Sequence of chain 1.B:
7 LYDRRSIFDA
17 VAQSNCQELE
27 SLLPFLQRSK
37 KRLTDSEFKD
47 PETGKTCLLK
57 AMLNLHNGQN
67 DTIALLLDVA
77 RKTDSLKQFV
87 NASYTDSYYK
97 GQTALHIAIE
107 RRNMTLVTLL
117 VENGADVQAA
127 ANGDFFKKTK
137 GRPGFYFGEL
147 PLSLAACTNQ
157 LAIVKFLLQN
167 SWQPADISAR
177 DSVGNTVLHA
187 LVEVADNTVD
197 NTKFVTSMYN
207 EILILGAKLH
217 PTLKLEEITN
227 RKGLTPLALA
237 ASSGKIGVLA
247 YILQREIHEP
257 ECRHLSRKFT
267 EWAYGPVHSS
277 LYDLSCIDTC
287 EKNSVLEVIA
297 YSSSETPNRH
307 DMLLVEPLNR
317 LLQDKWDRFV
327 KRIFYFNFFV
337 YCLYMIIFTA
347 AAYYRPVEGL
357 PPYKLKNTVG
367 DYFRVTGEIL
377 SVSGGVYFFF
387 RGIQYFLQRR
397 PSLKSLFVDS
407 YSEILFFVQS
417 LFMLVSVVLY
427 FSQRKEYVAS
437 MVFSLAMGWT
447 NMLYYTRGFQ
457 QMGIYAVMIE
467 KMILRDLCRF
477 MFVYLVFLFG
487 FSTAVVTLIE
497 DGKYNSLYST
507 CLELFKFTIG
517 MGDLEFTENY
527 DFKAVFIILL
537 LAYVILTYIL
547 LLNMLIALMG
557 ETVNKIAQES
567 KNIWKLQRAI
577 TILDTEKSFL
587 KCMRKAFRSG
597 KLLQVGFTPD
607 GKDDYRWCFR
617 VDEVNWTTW

This protein binds this small molecule.
Small molecule (SMILES): CCCCCCCCCCCCC(=O)O[C@@H](COC(=O)CCC)COP(=O)(O)OC1[C@@H](O)[C@H](O)C(O)[C@H](O)[C@H]1O

Sequence of chain 1.D:
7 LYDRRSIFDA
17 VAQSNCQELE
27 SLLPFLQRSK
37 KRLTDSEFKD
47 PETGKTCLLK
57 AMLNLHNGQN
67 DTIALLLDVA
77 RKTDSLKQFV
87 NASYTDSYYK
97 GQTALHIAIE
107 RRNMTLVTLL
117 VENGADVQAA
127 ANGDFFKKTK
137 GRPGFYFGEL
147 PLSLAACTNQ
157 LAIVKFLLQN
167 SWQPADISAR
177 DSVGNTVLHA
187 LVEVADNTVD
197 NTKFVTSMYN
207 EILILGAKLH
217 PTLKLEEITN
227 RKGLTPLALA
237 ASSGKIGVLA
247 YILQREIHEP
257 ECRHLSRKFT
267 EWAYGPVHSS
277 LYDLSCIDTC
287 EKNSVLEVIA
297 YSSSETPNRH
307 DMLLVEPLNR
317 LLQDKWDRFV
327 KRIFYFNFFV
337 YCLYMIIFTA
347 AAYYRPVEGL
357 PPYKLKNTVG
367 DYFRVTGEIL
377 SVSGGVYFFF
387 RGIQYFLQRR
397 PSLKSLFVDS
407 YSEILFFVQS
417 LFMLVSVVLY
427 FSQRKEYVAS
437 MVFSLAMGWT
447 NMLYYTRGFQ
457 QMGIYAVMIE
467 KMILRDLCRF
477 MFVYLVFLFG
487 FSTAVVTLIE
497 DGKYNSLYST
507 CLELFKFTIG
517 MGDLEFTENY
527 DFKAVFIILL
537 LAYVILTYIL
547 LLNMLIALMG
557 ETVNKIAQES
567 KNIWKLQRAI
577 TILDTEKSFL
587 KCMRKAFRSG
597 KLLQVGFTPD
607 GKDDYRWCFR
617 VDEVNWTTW

Binding-site contacts:
Ligand atom O contacts residue ARG305 of chain 1.B at 3.4 Å (salt-bridge).
Ligand atom O11 contacts residue GLU466 of chain 1.B at 2.2 Å (salt-bridge).
Ligand atom O10 contacts residue SER408 of chain 1.B at 3.2 Å.
Ligand atom O5 contacts residue SER406 of chain 1.B at 3.9 Å.
Ligand atom C6 contacts residue TYR407 of chain 1.B at 3.5 Å (hydrophobic).
Ligand atom O11 contacts residue TYR407 of chain 1.B at 3.7 Å.
Ligand atom C24 contacts residue GLU466 of chain 1.B at 3.6 Å.
Ligand atom O12 contacts residue GLU466 of chain 1.B at 3.9 Å.
Ligand atom O contacts residue ASP405 of chain 1.B at 2.9 Å (salt-bridge).
Ligand atom C2 contacts residue ASP405 of chain 1.B at 3.9 Å.
Ligand atom C11 contacts residue SER408 of chain 1.B at 3.9 Å.
Ligand atom C contacts residue ARG305 of chain 1.B at 3.7 Å.
Ligand atom O1 contacts residue ILE576 of chain 1.B at 3.8 Å.
Ligand atom O9 contacts residue LEU411 of chain 1.B at 4.0 Å.
Ligand atom C4 contacts residue GLU466 of chain 1.B at 3.5 Å.
Ligand atom O1 contacts residue ARG305 of chain 1.B at 3.7 Å.
Ligand atom C3 contacts residue GLN573 of chain 1.B at 3.6 Å.
Ligand atom O10 contacts residue TYR450 of chain 1.B at 3.9 Å.
Ligand atom C13 contacts residue THR446 of chain 1.B at 3.8 Å.
Ligand atom O6 contacts residue SER408 of chain 1.B at 3.6 Å (h-bond).
Ligand atom O3 contacts residue TYR407 of chain 1.B at 3.8 Å.
Ligand atom C11 contacts residue LEU411 of chain 1.B at 3.9 Å (hydrophobic).
Ligand atom O4 contacts residue ARG453 of chain 1.B at 3.0 Å (salt-bridge).
Ligand atom O5 contacts residue SER408 of chain 1.B at 3.0 Å (h-bond).
Ligand atom C13 contacts residue LEU411 of chain 1.B at 3.8 Å (hydrophobic).
Ligand atom O1 contacts residue ASP405 of chain 1.B at 3.6 Å.
Ligand atom O4 contacts residue GLN573 of chain 1.B at 3.2 Å (h-bond).
Ligand atom C25 contacts residue GLU466 of chain 1.B at 4.0 Å.
Ligand atom C25 contacts residue ILE569 of chain 1.B at 4.0 Å (hydrophobic).
Ligand atom O6 contacts residue TYR407 of chain 1.B at 3.8 Å.
Ligand atom C17 contacts residue LEU542 of chain 1.D at 4.0 Å (hydrophobic).
Ligand atom O8 contacts residue GLU466 of chain 1.B at 3.4 Å.
Ligand atom C20 contacts residue THR446 of chain 1.B at 3.8 Å.
Ligand atom O9 contacts residue SER408 of chain 1.B at 3.7 Å.
Ligand atom C14 contacts residue THR446 of chain 1.B at 4.0 Å.
Ligand atom O2 contacts residue GLN573 of chain 1.B at 3.7 Å.
Ligand atom P contacts residue SER408 of chain 1.B at 4.0 Å.
Ligand atom P contacts residue ARG453 of chain 1.B at 4.0 Å.
Ligand atom O5 contacts residue TYR407 of chain 1.B at 3.5 Å (h-bond).
Ligand atom C4 contacts residue ARG453 of chain 1.B at 3.9 Å.